Binding-site contacts:
Ligand atom CD1 contacts residue ILE190 of chain 2.A at 3.6 Å (hydrophobic).
Ligand atom C2' contacts residue TYR162 of chain 2.A at 3.6 Å (hydrophobic).
Ligand atom C1' contacts residue TRP153 of chain 2.A at 3.1 Å (hydrophobic).
Ligand atom O2A contacts residue LYS29 of chain 2.A at 2.8 Å (salt-bridge).
Ligand atom C3' contacts residue SER181 of chain 2.A at 3.2 Å.
Ligand atom PA contacts residue LYS29 of chain 2.A at 3.7 Å.
Ligand atom N3 contacts residue THR159 of chain 2.A at 3.2 Å (h-bond).
Ligand atom O2B contacts residue ARG177 of chain 2.A at 2.9 Å (salt-bridge).
Ligand atom O3' contacts residue TRP152 of chain 2.A at 3.4 Å.
Ligand atom CE1 contacts residue ILE190 of chain 2.A at 3.8 Å (hydrophobic).
Ligand atom N3 contacts residue ASN157 of chain 2.A at 3.0 Å (h-bond).
Ligand atom C4 contacts residue TRP153 of chain 2.A at 3.5 Å (hydrophobic).
Ligand atom O2 contacts residue ASN157 of chain 2.A at 3.7 Å.
Ligand atom CG contacts residue ILE190 of chain 2.A at 3.6 Å (hydrophobic).
Ligand atom N3 contacts residue TRP153 of chain 2.A at 3.5 Å.
Ligand atom C2 contacts residue TRP153 of chain 2.A at 3.2 Å (hydrophobic).
Ligand atom O1B contacts residue PHE118 of chain 2.A at 3.6 Å.
Ligand atom CD2 contacts residue ARG177 of chain 2.A at 3.5 Å.
Ligand atom O4' contacts residue TRP153 of chain 2.A at 2.9 Å (h-bond).
Ligand atom O2 contacts residue THR159 of chain 2.A at 3.1 Å (h-bond).
Ligand atom CZ contacts residue HIS210 of chain 2.A at 3.3 Å.
Ligand atom C2 contacts residue ASN157 of chain 2.A at 3.8 Å.
Ligand atom O1A contacts residue ARG177 of chain 2.A at 2.9 Å (salt-bridge).
Ligand atom CE2 contacts residue HIS210 of chain 2.A at 3.5 Å.
Ligand atom O4 contacts residue THR159 of chain 2.A at 3.6 Å.
Ligand atom C5' contacts residue TYR162 of chain 2.A at 3.8 Å (hydrophobic).
Ligand atom O2 contacts residue PHE158 of chain 2.A at 3.1 Å.
Ligand atom C4 contacts residue THR159 of chain 2.A at 3.4 Å.
Ligand atom O3' contacts residue SER181 of chain 2.A at 2.7 Å (h-bond).
Ligand atom C6 contacts residue TRP153 of chain 2.A at 3.5 Å (hydrophobic).
Ligand atom O4 contacts residue TRP153 of chain 2.A at 3.7 Å.
Ligand atom O2 contacts residue TRP153 of chain 2.A at 3.3 Å.
Ligand atom O1B contacts residue ARG241 of chain 2.A at 2.8 Å (salt-bridge).
Ligand atom O1A contacts residue SER179 of chain 2.A at 2.8 Å (h-bond).
Ligand atom C5 contacts residue TRP153 of chain 2.A at 3.5 Å (hydrophobic).
Ligand atom C2 contacts residue THR159 of chain 2.A at 3.6 Å.
Ligand atom N1 contacts residue TRP153 of chain 2.A at 3.3 Å (h-bond).
Ligand atom CD2 contacts residue ILE190 of chain 2.A at 3.8 Å (hydrophobic).
Ligand atom PA contacts residue SER179 of chain 2.A at 3.8 Å.
Ligand atom O1A contacts residue LYS29 of chain 2.A at 3.8 Å.

This small molecule binds to this protein.
Small molecule (SMILES): Cc1cn([C@H]2C[C@H](O)[C@@H](CO[P](=O)(O)O[P](=O)(O)Oc3ccccc3)O2)c(=O)[nH]c1=O

Sequence of chain 2.A:
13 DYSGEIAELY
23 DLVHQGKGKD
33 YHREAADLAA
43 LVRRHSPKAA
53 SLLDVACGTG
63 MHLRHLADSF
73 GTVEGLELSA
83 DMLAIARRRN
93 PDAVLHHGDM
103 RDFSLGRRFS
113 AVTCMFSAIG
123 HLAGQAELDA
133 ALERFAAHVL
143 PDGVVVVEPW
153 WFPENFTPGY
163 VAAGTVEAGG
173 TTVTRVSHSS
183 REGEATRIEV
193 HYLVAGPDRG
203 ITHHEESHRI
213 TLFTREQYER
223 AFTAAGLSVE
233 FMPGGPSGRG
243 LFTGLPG